Sequence of chain 1.M:
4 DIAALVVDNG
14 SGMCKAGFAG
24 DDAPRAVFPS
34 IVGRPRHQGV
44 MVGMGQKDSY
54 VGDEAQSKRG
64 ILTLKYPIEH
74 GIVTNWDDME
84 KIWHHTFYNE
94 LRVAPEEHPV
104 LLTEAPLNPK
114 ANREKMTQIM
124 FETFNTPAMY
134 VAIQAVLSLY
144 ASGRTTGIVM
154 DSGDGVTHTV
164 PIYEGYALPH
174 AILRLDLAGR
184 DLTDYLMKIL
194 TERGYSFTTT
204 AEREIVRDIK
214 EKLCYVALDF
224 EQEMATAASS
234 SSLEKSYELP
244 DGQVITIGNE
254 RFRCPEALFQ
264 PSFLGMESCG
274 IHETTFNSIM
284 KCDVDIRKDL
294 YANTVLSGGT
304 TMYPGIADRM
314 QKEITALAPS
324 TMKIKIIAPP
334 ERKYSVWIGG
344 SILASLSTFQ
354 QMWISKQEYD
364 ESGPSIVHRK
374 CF

Binding-site contacts:
Ligand atom CH2 contacts residue PRO112 of chain 1.N at 3.9 Å (hydrophobic).
Ligand atom CA contacts residue GLN246 of chain 1.O at 4.0 Å.
Ligand atom CE2 contacts residue ILE75 of chain 1.N at 3.7 Å (hydrophobic).
Ligand atom CG contacts residue SER199 of chain 1.O at 3.9 Å.
Ligand atom CB contacts residue LEU242 of chain 1.O at 3.8 Å (hydrophobic).
Ligand atom CZ2 contacts residue ARG177 of chain 1.N at 3.8 Å.
Ligand atom CB contacts residue GLU72 of chain 1.N at 3.4 Å.
Ligand atom N contacts residue GLY197 of chain 1.O at 4.0 Å.
Ligand atom CZ2 contacts residue ASP179 of chain 1.N at 3.9 Å.
Ligand atom CA contacts residue SER199 of chain 1.O at 3.4 Å.
Ligand atom N contacts residue GLY197 of chain 1.O at 3.3 Å (h-bond).
Ligand atom N contacts residue TYR198 of chain 1.O at 3.9 Å.
Ligand atom CZ3 contacts residue GLY197 of chain 1.O at 4.0 Å.
Ligand atom CD1 contacts residue ARG196 of chain 1.O at 4.0 Å.
Ligand atom CD2 contacts residue GLY197 of chain 1.O at 3.9 Å.
Ligand atom CG contacts residue GLU72 of chain 1.N at 4.0 Å.
Ligand atom CE3 contacts residue ILE75 of chain 1.N at 3.8 Å (hydrophobic).
Ligand atom NE1 contacts residue ASP179 of chain 1.N at 3.2 Å (salt-bridge).
Ligand atom CE2 contacts residue SER199 of chain 1.O at 3.8 Å.
Ligand atom O contacts residue TYR198 of chain 1.O at 3.8 Å.
Ligand atom CE2 contacts residue ASP179 of chain 1.N at 3.8 Å.
Ligand atom CA contacts residue GLY197 of chain 1.O at 3.9 Å.
Ligand atom CD2 contacts residue SER199 of chain 1.O at 3.6 Å.
Ligand atom CB contacts residue GLY197 of chain 1.O at 3.5 Å.
Ligand atom CZ3 contacts residue PRO112 of chain 1.N at 3.5 Å (hydrophobic).
Ligand atom CE3 contacts residue GLY197 of chain 1.O at 3.1 Å.
Ligand atom CG2 contacts residue GLU205 of chain 1.O at 3.3 Å.
Ligand atom CH2 contacts residue LEU110 of chain 1.N at 3.7 Å (hydrophobic).
Ligand atom CZ2 contacts residue ILE75 of chain 1.N at 3.9 Å (hydrophobic).
Ligand atom CZ3 contacts residue ILE75 of chain 1.N at 4.0 Å (hydrophobic).
Ligand atom O1 contacts residue GLY197 of chain 1.O at 3.2 Å (h-bond).
Ligand atom O contacts residue GLN246 of chain 1.O at 3.0 Å (h-bond).
Ligand atom CE3 contacts residue SER199 of chain 1.O at 3.9 Å.
Ligand atom CB contacts residue ILE248 of chain 1.O at 4.0 Å (hydrophobic).
Ligand atom CB contacts residue GLU205 of chain 1.O at 3.9 Å.
Ligand atom OG1 contacts residue ARG290 of chain 1.M at 3.5 Å (salt-bridge).
Ligand atom O contacts residue SER199 of chain 1.O at 3.1 Å (h-bond).
Ligand atom CD2 contacts residue ILE75 of chain 1.N at 3.7 Å (hydrophobic).
Ligand atom CB contacts residue ILE75 of chain 1.N at 4.0 Å (hydrophobic).
Ligand atom CB contacts residue TYR198 of chain 1.O at 3.5 Å (hydrophobic).

Sequence of chain 1.N:
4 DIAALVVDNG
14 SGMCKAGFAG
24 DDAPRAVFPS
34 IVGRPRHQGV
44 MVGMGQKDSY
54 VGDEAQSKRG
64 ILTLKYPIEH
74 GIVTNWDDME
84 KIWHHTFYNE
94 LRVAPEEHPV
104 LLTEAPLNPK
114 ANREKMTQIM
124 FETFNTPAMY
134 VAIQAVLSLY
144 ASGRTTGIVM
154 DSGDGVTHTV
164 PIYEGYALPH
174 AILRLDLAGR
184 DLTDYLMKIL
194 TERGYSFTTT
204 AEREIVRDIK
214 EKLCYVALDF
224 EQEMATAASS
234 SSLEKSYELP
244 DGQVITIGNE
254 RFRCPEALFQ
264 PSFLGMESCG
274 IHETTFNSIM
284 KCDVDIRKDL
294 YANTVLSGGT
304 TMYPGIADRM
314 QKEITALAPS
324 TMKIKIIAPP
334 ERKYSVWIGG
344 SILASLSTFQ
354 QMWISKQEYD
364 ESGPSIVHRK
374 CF

Sequence of chain 1.O:
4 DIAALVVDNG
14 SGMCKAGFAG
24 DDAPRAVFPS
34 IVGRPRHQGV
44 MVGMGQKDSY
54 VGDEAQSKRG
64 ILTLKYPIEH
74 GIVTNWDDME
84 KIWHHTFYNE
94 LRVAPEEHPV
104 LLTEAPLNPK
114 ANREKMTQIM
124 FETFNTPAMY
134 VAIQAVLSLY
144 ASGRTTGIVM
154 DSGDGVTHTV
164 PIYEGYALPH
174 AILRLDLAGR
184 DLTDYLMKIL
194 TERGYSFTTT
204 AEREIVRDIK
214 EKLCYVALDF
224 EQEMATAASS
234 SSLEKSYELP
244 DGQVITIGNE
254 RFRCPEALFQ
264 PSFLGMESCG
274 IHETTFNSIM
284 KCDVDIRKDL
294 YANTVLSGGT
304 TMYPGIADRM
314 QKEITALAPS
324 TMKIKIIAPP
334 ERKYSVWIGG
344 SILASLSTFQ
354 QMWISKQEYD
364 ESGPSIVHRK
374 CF

A protein and the small-molecule ligand that binds it are described below.
Small molecule (SMILES): C[C@@H]1NC(=O)[C@H](C[C@@](C)(O)CO)NC(=O)[C@H](Cc2c[nH]c3ccccc23)NC(=O)[C@H](C)NC(=O)[C@@H]2C[C@@H](O)CN2C(=O)[C@H](CS)NC(=O)[C@@H]([C@H](C)O)NC1=O